Binding-site contacts:
Ligand atom N71 contacts residue C2E1 of chain 1.U at 3.1 Å.
Ligand atom O4A contacts residue GLN38 of chain 1.E at 3.4 Å.
Ligand atom N3 contacts residue ARG39 of chain 1.C at 3.1 Å (salt-bridge).
Ligand atom O61 contacts residue ASP53 of chain 1.E at 3.4 Å (salt-bridge).
Ligand atom C8 contacts residue C2E1 of chain 1.U at 3.2 Å.
Ligand atom N11 contacts residue ASP53 of chain 1.E at 2.7 Å (salt-bridge).
Ligand atom N1 contacts residue C2E1 of chain 1.U at 2.8 Å (h-bond).
Ligand atom N2 contacts residue C2E1 of chain 1.U at 2.9 Å (h-bond).
Ligand atom O11 contacts residue ARG39 of chain 1.E at 3.4 Å.
Ligand atom N7 contacts residue ARG50 of chain 1.C at 3.0 Å (salt-bridge).
Ligand atom O3' contacts residue LYS9 of chain 1.C at 2.9 Å.
Ligand atom N71 contacts residue ARG39 of chain 1.E at 2.9 Å (salt-bridge).
Ligand atom O6 contacts residue ARG50 of chain 1.C at 2.9 Å (salt-bridge).
Ligand atom O6 contacts residue C2E1 of chain 1.U at 3.2 Å.
Ligand atom C2 contacts residue C2E1 of chain 1.U at 3.3 Å.
Ligand atom O21 contacts residue C2E1 of chain 1.R at 3.3 Å (h-bond).
Ligand atom C81 contacts residue C2E1 of chain 1.U at 3.2 Å.
Ligand atom O2P contacts residue ARG50 of chain 1.C at 3.4 Å.
Ligand atom O4' contacts residue SER48 of chain 1.C at 3.4 Å (h-bond).
Ligand atom O2' contacts residue SER48 of chain 1.C at 3.2 Å.
Ligand atom C5' contacts residue ILE49 of chain 1.C at 3.4 Å (hydrophobic).
Ligand atom N9 contacts residue ARG39 of chain 1.C at 3.5 Å (salt-bridge).
Ligand atom N2 contacts residue C2E1 of chain 1.V at 2.9 Å (h-bond).
Ligand atom O2' contacts residue C2E1 of chain 1.V at 2.9 Å (h-bond).
Ligand atom O21 contacts residue LYS9 of chain 1.C at 2.8 Å (salt-bridge).
Ligand atom C6 contacts residue C2E1 of chain 1.U at 3.2 Å.
Ligand atom N2 contacts residue ARG39 of chain 1.C at 3.4 Å (salt-bridge).
Ligand atom O2P contacts residue GLN51 of chain 1.C at 3.0 Å (h-bond).
Ligand atom O11 contacts residue C2E1 of chain 1.U at 2.8 Å (h-bond).
Ligand atom O11 contacts residue C2E1 of chain 1.R at 2.7 Å (h-bond).
Ligand atom N11 contacts residue ARG50 of chain 1.E at 3.5 Å.
Ligand atom C8 contacts residue ARG50 of chain 1.C at 3.4 Å.
Ligand atom O61 contacts residue ARG39 of chain 1.E at 2.9 Å (salt-bridge).
Ligand atom N3 contacts residue C2E1 of chain 1.V at 2.9 Å (h-bond).
Ligand atom O2' contacts residue C2E1 of chain 1.R at 2.6 Å (h-bond).
Ligand atom C4 contacts residue ARG39 of chain 1.C at 3.1 Å.
Ligand atom N21 contacts residue ASP53 of chain 1.E at 3.0 Å (salt-bridge).
Ligand atom N7 contacts residue C2E1 of chain 1.U at 3.4 Å (h-bond).
Ligand atom C2 contacts residue ARG39 of chain 1.C at 3.1 Å.
Ligand atom O1P contacts residue ARG50 of chain 1.E at 3.0 Å (salt-bridge).

A small-molecule ligand and the protein it binds are described below.
Small molecule (SMILES): Nc1nc2c(ncn2[C@@H]2O[C@@H]3CO[P](=O)(O)O[C@H]4[C@@H](O)[C@H](n5cnc6c(=O)[nH]c(N)nc65)O[C@@H]4CO[P](=O)(O)O[C@H]3[C@H]2O)c(=O)[nH]1

Sequence of chain 1.C:
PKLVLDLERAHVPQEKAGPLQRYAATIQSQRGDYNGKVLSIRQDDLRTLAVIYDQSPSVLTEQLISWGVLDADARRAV

Sequence of chain 1.E:
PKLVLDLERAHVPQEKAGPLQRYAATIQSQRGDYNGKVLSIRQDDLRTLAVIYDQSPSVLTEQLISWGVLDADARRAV